A small-molecule ligand and the protein it binds are described below.
Small molecule (SMILES): CC(C)C[C@@H](N)[C@H](O)C(=O)N[C@H](C(=O)N[C@H](C(=O)N[C@@H](CC(=O)O)C(=O)O)C(C)C)C(C)C

Sequence of chain 2.A:
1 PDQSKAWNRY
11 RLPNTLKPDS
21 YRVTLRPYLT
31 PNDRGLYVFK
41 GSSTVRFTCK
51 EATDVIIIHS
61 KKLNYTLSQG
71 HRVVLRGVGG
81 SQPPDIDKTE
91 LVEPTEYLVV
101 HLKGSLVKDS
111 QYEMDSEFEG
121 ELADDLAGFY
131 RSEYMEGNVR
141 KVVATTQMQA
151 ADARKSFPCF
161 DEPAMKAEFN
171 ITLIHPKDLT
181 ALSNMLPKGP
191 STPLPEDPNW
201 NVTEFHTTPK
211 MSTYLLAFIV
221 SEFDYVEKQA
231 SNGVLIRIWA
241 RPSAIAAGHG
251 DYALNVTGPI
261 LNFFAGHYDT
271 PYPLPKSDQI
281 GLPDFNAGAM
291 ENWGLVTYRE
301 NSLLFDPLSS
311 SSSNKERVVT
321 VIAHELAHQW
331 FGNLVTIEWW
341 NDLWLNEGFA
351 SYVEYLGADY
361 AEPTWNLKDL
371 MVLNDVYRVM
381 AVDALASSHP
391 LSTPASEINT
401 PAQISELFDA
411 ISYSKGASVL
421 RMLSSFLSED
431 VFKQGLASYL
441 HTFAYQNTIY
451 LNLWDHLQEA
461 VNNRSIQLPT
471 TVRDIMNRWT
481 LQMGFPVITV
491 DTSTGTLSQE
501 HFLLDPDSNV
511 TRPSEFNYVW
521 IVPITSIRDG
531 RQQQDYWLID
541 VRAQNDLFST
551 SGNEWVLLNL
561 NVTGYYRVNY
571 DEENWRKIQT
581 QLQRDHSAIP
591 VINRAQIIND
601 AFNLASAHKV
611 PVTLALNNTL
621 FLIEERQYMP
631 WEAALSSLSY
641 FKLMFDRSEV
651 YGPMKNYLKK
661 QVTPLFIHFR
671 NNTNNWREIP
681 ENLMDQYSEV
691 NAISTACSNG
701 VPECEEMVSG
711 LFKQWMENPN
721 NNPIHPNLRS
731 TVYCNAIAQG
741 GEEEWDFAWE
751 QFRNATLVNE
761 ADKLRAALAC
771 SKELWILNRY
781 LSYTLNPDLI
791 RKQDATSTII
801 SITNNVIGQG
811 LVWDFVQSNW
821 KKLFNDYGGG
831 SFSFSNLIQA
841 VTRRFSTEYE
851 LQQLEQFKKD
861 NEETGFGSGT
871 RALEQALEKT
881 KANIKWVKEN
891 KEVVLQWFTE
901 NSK

Binding-site contacts:
Ligand atom CA contacts residue GLU291 of chain 2.A at 3.6 Å.
Ligand atom O contacts residue TYR413 of chain 2.A at 2.7 Å (h-bond).
Ligand atom C contacts residue TYR413 of chain 2.A at 3.5 Å (hydrophobic).
Ligand atom CA contacts residue ZN1 of chain 2.K at 3.5 Å.
Ligand atom C5 contacts residue PHE832 of chain 2.A at 3.5 Å (hydrophobic).
Ligand atom C6 contacts residue ALA289 of chain 2.A at 3.3 Å (hydrophobic).
Ligand atom O1 contacts residue GLU291 of chain 2.A at 3.0 Å (salt-bridge).
Ligand atom C5 contacts residue GLN149 of chain 2.A at 3.5 Å.
Ligand atom CB contacts residue GLY288 of chain 2.A at 3.5 Å.
Ligand atom O contacts residue ALA289 of chain 2.A at 3.6 Å.
Ligand atom CA contacts residue GLU347 of chain 2.A at 3.4 Å.
Ligand atom N contacts residue GLU325 of chain 2.A at 3.3 Å (salt-bridge).
Ligand atom OD1 contacts residue ARG317 of chain 2.A at 2.5 Å (salt-bridge).
Ligand atom C6 contacts residue GLU291 of chain 2.A at 3.5 Å.
Ligand atom O1 contacts residue ZN1 of chain 2.K at 1.9 Å.
Ligand atom N contacts residue GLU291 of chain 2.A at 2.7 Å (salt-bridge).
Ligand atom CG contacts residue ARG317 of chain 2.A at 3.2 Å.
Ligand atom C3 contacts residue GLN149 of chain 2.A at 3.3 Å.
Ligand atom N contacts residue GLN149 of chain 2.A at 2.7 Å (h-bond).
Ligand atom C6 contacts residue ZN1 of chain 2.K at 2.9 Å.
Ligand atom CG2 contacts residue GLU325 of chain 2.A at 3.6 Å.
Ligand atom O contacts residue GLY288 of chain 2.A at 2.7 Å (h-bond).
Ligand atom CB contacts residue ARG317 of chain 2.A at 3.4 Å.
Ligand atom N contacts residue ALA289 of chain 2.A at 3.2 Å (h-bond).
Ligand atom CA contacts residue GLN149 of chain 2.A at 3.6 Å.
Ligand atom C contacts residue ZN1 of chain 2.K at 2.9 Å.
Ligand atom O1 contacts residue HIS328 of chain 2.A at 2.8 Å (h-bond).
Ligand atom O contacts residue GLU347 of chain 2.A at 3.0 Å (salt-bridge).
Ligand atom C5 contacts residue GLN147 of chain 2.A at 3.6 Å.
Ligand atom C2 contacts residue ALA289 of chain 2.A at 3.3 Å (hydrophobic).
Ligand atom N contacts residue GLU347 of chain 2.A at 2.9 Å (salt-bridge).
Ligand atom C contacts residue GLU325 of chain 2.A at 3.4 Å.
Ligand atom OD2 contacts residue ARG299 of chain 2.A at 3.1 Å (salt-bridge).
Ligand atom O contacts residue ALA287 of chain 2.A at 3.3 Å.
Ligand atom O1 contacts residue GLU325 of chain 2.A at 2.6 Å (salt-bridge).
Ligand atom O1 contacts residue HIS324 of chain 2.A at 3.3 Å (h-bond).
Ligand atom O1 contacts residue GLU347 of chain 2.A at 3.6 Å.
Ligand atom C6 contacts residue GLU325 of chain 2.A at 3.3 Å.
Ligand atom O contacts residue ZN1 of chain 2.K at 2.3 Å.
Ligand atom O contacts residue HIS324 of chain 2.A at 3.0 Å (h-bond).